Sequence of chain 1.B:
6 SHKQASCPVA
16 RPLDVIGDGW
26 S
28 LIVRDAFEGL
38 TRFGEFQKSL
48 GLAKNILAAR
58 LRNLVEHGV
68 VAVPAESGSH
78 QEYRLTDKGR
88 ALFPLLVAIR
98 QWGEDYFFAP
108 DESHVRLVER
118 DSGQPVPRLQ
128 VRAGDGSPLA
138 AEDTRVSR

A small-molecule ligand and the protein it binds are described below.
Small molecule (SMILES): OC[C@H]1O[C@H](O)[C@H](O)[C@@H](O)[C@@H]1O

Binding-site contacts:
Ligand atom C5 contacts residue GLU101 of chain 1.B at 3.5 Å.
Ligand atom O5 contacts residue ARG113 of chain 1.B at 4.0 Å.
Ligand atom O6 contacts residue ARG113 of chain 1.B at 3.2 Å (salt-bridge).
Ligand atom C2 contacts residue GLU101 of chain 1.B at 4.3 Å.
Ligand atom C3 contacts residue GLU101 of chain 1.B at 4.5 Å.
Ligand atom C1 contacts residue ASP102 of chain 1.B at 3.7 Å.
Ligand atom O4 contacts residue HIS111 of chain 1.B at 3.3 Å.
Ligand atom O2 contacts residue ASP102 of chain 1.B at 2.6 Å (salt-bridge).
Ligand atom O4 contacts residue GLU101 of chain 1.B at 4.3 Å.
Ligand atom C5 contacts residue ARG113 of chain 1.B at 3.0 Å.
Ligand atom C2 contacts residue ARG125 of chain 1.B at 4.2 Å.
Ligand atom C6 contacts residue ARG113 of chain 1.B at 2.3 Å.
Ligand atom O5 contacts residue SO41 of chain 1.F at 4.1 Å.
Ligand atom O5 contacts residue GLU101 of chain 1.B at 3.9 Å.
Ligand atom O1 contacts residue ARG125 of chain 1.B at 4.3 Å.
Ligand atom O4 contacts residue ARG113 of chain 1.B at 3.7 Å.
Ligand atom O1 contacts residue SO41 of chain 1.F at 3.1 Å (h-bond).
Ligand atom C4 contacts residue GLU101 of chain 1.B at 3.5 Å.
Ligand atom O6 contacts residue GLU101 of chain 1.B at 2.4 Å (salt-bridge).
Ligand atom O3 contacts residue GLU101 of chain 1.B at 3.7 Å.
Ligand atom C2 contacts residue ASP102 of chain 1.B at 3.1 Å.
Ligand atom C1 contacts residue SO41 of chain 1.F at 3.4 Å.
Ligand atom O2 contacts residue ARG125 of chain 1.B at 4.0 Å.
Ligand atom C4 contacts residue ARG113 of chain 1.B at 4.0 Å.
Ligand atom O3 contacts residue HIS111 of chain 1.B at 4.3 Å.
Ligand atom O2 contacts residue GLU101 of chain 1.B at 4.1 Å.
Ligand atom C4 contacts residue HIS111 of chain 1.B at 4.1 Å.
Ligand atom C6 contacts residue GLU101 of chain 1.B at 2.8 Å.
Ligand atom C1 contacts residue ARG125 of chain 1.B at 3.7 Å.